Sequence of chain 3.A:
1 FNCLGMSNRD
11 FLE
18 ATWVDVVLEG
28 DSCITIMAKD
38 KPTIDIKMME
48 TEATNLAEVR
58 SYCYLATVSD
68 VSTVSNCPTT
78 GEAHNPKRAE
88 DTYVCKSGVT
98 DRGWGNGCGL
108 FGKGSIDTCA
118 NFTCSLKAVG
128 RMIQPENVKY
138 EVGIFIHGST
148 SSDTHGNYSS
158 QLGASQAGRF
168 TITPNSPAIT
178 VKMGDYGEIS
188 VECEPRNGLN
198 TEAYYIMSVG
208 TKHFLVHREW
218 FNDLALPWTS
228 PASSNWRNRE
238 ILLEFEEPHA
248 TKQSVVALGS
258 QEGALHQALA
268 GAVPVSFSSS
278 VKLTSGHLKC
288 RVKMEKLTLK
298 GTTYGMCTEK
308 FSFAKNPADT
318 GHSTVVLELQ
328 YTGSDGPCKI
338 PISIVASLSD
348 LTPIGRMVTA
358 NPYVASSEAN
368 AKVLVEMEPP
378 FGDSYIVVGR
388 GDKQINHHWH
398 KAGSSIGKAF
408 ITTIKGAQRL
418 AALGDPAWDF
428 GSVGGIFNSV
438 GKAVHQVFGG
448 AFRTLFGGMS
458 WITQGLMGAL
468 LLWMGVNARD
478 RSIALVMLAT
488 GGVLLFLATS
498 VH

This small molecule binds to this protein.
Small molecule (SMILES): CC(=O)N[C@@H]1[C@@H](O)[C@H](O)[C@@H](CO)O[C@H]1O

Binding-site contacts:
Ligand atom C1 contacts residue ASN118 of chain 3.A at 1.4 Å.
Ligand atom O6 contacts residue THR120 of chain 3.A at 3.6 Å (h-bond).
Ligand atom C3 contacts residue ASN118 of chain 3.A at 3.8 Å.
Ligand atom C5 contacts residue THR120 of chain 3.A at 4.2 Å.
Ligand atom C4 contacts residue ASN118 of chain 3.A at 4.2 Å.
Ligand atom O6 contacts residue ASN118 of chain 3.A at 4.2 Å.
Ligand atom C1 contacts residue SER66 of chain 3.A at 4.5 Å.
Ligand atom N2 contacts residue ASN118 of chain 3.A at 2.9 Å (h-bond).
Ligand atom O5 contacts residue ASN118 of chain 3.A at 2.4 Å (h-bond).
Ligand atom C8 contacts residue ASN118 of chain 3.A at 3.7 Å.
Ligand atom O5 contacts residue PHE119 of chain 3.A at 3.9 Å.
Ligand atom C7 contacts residue ASN118 of chain 3.A at 3.8 Å.
Ligand atom C8 contacts residue ASP67 of chain 3.A at 3.7 Å.
Ligand atom C8 contacts residue SER66 of chain 3.A at 3.6 Å.
Ligand atom O5 contacts residue THR89 of chain 3.A at 4.5 Å.
Ligand atom C5 contacts residue ASN118 of chain 3.A at 3.6 Å.
Ligand atom O5 contacts residue THR120 of chain 3.A at 3.4 Å (h-bond).
Ligand atom O6 contacts residue THR89 of chain 3.A at 3.9 Å.
Ligand atom C1 contacts residue THR89 of chain 3.A at 4.2 Å.
Ligand atom O6 contacts residue PHE119 of chain 3.A at 2.8 Å (h-bond).
Ligand atom C2 contacts residue ASN118 of chain 3.A at 2.5 Å.
Ligand atom C6 contacts residue THR120 of chain 3.A at 3.8 Å.
Ligand atom N2 contacts residue TYR90 of chain 3.A at 4.4 Å.
Ligand atom C6 contacts residue PHE119 of chain 3.A at 4.0 Å (hydrophobic).